The small molecule below binds the protein below.
Small molecule (SMILES): CC(=O)N[C@@H]1[C@@H](O)[C@H](O)[C@@H](CO)O[C@H]1O

Sequence of chain 1.A:
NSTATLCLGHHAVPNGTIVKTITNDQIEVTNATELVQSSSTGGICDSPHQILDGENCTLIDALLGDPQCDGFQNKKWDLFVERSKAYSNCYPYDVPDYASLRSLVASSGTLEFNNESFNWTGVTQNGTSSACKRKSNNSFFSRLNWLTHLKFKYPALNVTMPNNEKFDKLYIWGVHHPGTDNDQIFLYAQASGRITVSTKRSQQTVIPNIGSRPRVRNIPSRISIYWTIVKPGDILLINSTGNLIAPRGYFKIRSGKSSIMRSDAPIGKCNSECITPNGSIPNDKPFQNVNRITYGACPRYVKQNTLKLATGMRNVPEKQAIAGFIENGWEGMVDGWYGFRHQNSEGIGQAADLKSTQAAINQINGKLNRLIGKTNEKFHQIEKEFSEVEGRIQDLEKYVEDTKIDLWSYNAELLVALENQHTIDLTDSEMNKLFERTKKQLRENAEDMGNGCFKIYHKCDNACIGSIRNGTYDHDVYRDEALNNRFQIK

Binding-site contacts:
Ligand atom O6 contacts residue THR485 of chain 1.A at 4.2 Å.
Ligand atom C5 contacts residue ASN483 of chain 1.A at 3.5 Å.
Ligand atom C1 contacts residue GLY479 of chain 1.A at 4.1 Å.
Ligand atom O4 contacts residue ALA476 of chain 1.A at 4.3 Å.
Ligand atom O5 contacts residue SER480 of chain 1.A at 4.3 Å.
Ligand atom C3 contacts residue ASN483 of chain 1.A at 3.9 Å.
Ligand atom O6 contacts residue ASN483 of chain 1.A at 4.3 Å.
Ligand atom C1 contacts residue ASN483 of chain 1.A at 1.5 Å.
Ligand atom C2 contacts residue GLY479 of chain 1.A at 4.2 Å.
Ligand atom C7 contacts residue ASN483 of chain 1.A at 4.1 Å.
Ligand atom C4 contacts residue ASN483 of chain 1.A at 4.2 Å.
Ligand atom N2 contacts residue ASN483 of chain 1.A at 3.3 Å (h-bond).
Ligand atom O3 contacts residue ARG482 of chain 1.A at 3.7 Å.
Ligand atom C4 contacts residue GLY479 of chain 1.A at 4.2 Å.
Ligand atom C2 contacts residue ASN483 of chain 1.A at 2.6 Å.
Ligand atom O7 contacts residue ASN483 of chain 1.A at 4.5 Å.
Ligand atom C4 contacts residue ALA476 of chain 1.A at 4.4 Å (hydrophobic).
Ligand atom C3 contacts residue GLY479 of chain 1.A at 4.4 Å.
Ligand atom O5 contacts residue GLY479 of chain 1.A at 4.1 Å.
Ligand atom O5 contacts residue ASN483 of chain 1.A at 2.2 Å (h-bond).
Ligand atom C6 contacts residue ALA476 of chain 1.A at 4.4 Å (hydrophobic).
Ligand atom O3 contacts residue GLY479 of chain 1.A at 4.0 Å.